Sequence of chain 1.B:
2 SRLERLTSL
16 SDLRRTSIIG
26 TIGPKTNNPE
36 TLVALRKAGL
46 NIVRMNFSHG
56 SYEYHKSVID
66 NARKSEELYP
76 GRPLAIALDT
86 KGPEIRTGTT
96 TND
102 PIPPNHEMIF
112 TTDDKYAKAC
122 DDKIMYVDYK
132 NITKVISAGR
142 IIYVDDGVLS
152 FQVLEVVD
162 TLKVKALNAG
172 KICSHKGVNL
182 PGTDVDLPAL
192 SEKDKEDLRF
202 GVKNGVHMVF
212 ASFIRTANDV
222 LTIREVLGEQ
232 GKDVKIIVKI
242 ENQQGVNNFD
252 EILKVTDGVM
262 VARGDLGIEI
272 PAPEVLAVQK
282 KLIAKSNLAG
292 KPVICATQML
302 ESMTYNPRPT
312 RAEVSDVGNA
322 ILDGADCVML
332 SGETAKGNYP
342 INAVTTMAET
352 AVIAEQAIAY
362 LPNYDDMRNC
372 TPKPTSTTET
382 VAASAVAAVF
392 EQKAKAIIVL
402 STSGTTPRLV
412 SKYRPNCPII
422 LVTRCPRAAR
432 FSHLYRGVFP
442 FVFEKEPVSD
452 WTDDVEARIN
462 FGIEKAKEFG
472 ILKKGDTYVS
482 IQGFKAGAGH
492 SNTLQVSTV

Binding-site contacts:
Ligand atom O4P contacts residue K1 of chain 1.J at 3.2 Å.
Ligand atom O1 contacts residue MN1 of chain 1.I at 2.0 Å.
Ligand atom C1 contacts residue THR298 of chain 1.B at 3.8 Å.
Ligand atom O2P contacts residue SER53 of chain 1.B at 4.1 Å.
Ligand atom C1 contacts residue ASP266 of chain 1.B at 3.7 Å.
Ligand atom C2 contacts residue GLU242 of chain 1.B at 4.1 Å.
Ligand atom O2 contacts residue THR298 of chain 1.B at 2.9 Å (h-bond).
Ligand atom P contacts residue MN1 of chain 1.I at 3.4 Å.
Ligand atom C2 contacts residue MN1 of chain 1.I at 2.7 Å.
Ligand atom O1 contacts residue ASP266 of chain 1.B at 3.2 Å (salt-bridge).
Ligand atom O1 contacts residue GLU242 of chain 1.B at 2.9 Å.
Ligand atom O1P contacts residue GLU242 of chain 1.B at 3.7 Å.
Ligand atom O2P contacts residue MN1 of chain 1.I at 4.0 Å.
Ligand atom C2 contacts residue ASP266 of chain 1.B at 4.2 Å.
Ligand atom O3P contacts residue ARG49 of chain 1.B at 3.6 Å.
Ligand atom P contacts residue ASP266 of chain 1.B at 4.3 Å.
Ligand atom O4P contacts residue LYS240 of chain 1.B at 3.7 Å.
Ligand atom O2P contacts residue K1 of chain 1.J at 3.7 Å.
Ligand atom O2 contacts residue ALA263 of chain 1.B at 2.9 Å.
Ligand atom C1 contacts residue MN1 of chain 1.I at 2.6 Å.
Ligand atom O1 contacts residue ALA263 of chain 1.B at 3.2 Å.
Ligand atom O2 contacts residue ARG264 of chain 1.B at 3.3 Å (salt-bridge).
Ligand atom O2P contacts residue ASP266 of chain 1.B at 4.3 Å.
Ligand atom C1 contacts residue GLU242 of chain 1.B at 3.8 Å.
Ligand atom O2 contacts residue GLY265 of chain 1.B at 3.0 Å (h-bond).
Ligand atom O1P contacts residue MN1 of chain 1.I at 2.2 Å.
Ligand atom O2 contacts residue MN1 of chain 1.I at 3.9 Å.
Ligand atom P contacts residue K1 of chain 1.J at 4.2 Å.
Ligand atom O4P contacts residue MN1 of chain 1.I at 3.9 Å.
Ligand atom P contacts residue ARG49 of chain 1.B at 4.3 Å.
Ligand atom O2 contacts residue ASP266 of chain 1.B at 3.7 Å.
Ligand atom O1P contacts residue ASP266 of chain 1.B at 3.4 Å (salt-bridge).
Ligand atom O4P contacts residue ASP84 of chain 1.B at 3.7 Å.
Ligand atom C2 contacts residue THR298 of chain 1.B at 3.8 Å.
Ligand atom C1 contacts residue GLY265 of chain 1.B at 4.0 Å.
Ligand atom O4P contacts residue GLU242 of chain 1.B at 4.4 Å.
Ligand atom C1 contacts residue ALA263 of chain 1.B at 3.6 Å (hydrophobic).
Ligand atom O1 contacts residue GLY265 of chain 1.B at 4.2 Å.
Ligand atom O4P contacts residue ARG49 of chain 1.B at 3.2 Å (salt-bridge).
Ligand atom O4P contacts residue SER213 of chain 1.B at 4.4 Å.

A small-molecule ligand and the protein it binds are described below.
Small molecule (SMILES): O=C(O)COP(=O)(O)O